Sequence of chain 48.A:
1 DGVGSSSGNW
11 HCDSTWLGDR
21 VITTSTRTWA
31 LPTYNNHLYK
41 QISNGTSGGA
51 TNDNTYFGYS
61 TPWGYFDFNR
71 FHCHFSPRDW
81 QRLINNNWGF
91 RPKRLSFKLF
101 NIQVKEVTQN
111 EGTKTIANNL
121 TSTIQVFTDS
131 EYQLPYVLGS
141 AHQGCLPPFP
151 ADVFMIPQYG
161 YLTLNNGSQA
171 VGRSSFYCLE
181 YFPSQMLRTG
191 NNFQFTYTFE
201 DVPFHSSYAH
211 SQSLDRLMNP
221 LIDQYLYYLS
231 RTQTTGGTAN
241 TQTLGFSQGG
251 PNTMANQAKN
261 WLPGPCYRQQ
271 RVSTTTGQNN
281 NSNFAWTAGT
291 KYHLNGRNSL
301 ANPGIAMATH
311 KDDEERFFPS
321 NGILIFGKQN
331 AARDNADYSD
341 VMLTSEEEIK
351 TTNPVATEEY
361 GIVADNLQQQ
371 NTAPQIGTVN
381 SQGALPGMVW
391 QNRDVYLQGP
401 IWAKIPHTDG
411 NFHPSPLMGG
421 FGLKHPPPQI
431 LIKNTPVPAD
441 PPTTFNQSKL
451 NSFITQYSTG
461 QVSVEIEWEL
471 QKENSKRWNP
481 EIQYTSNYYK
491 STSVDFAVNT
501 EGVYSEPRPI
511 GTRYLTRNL

Sequence of chain 35.A:
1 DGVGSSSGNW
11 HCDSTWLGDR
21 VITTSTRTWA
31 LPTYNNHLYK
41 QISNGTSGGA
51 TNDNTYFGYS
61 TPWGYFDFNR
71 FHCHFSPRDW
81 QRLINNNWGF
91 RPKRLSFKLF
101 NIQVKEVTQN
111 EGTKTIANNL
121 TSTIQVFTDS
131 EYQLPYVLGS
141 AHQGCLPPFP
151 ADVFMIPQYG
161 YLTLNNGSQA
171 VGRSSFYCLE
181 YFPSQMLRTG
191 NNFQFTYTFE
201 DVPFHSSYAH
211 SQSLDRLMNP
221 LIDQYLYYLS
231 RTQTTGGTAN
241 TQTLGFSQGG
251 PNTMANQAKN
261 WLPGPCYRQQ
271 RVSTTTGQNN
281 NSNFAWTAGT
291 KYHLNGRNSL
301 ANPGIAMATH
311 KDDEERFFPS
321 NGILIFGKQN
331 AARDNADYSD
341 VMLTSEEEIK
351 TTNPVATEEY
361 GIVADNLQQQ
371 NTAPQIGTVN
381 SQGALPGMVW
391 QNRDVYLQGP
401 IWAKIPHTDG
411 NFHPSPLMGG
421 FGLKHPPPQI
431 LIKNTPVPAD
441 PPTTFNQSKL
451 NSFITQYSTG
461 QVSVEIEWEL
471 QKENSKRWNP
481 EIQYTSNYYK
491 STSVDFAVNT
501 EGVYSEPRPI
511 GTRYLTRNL

Binding-site contacts:
Ligand atom C1' contacts residue PRO203 of chain 35.A at 4.1 Å (hydrophobic).
Ligand atom C2 contacts residue GLY422 of chain 35.A at 3.2 Å.
Ligand atom N6 contacts residue PHE421 of chain 35.A at 3.8 Å.
Ligand atom O3' contacts residue PRO414 of chain 35.A at 4.2 Å.
Ligand atom C6 contacts residue GLY422 of chain 35.A at 3.7 Å.
Ligand atom C6 contacts residue PRO203 of chain 35.A at 4.0 Å (hydrophobic).
Ligand atom N7 contacts residue PRO203 of chain 35.A at 4.1 Å.
Ligand atom C2 contacts residue VAL202 of chain 35.A at 4.1 Å (hydrophobic).
Ligand atom C5 contacts residue PRO203 of chain 35.A at 4.0 Å (hydrophobic).
Ligand atom C2' contacts residue PRO203 of chain 35.A at 3.3 Å (hydrophobic).
Ligand atom C4 contacts residue PRO203 of chain 35.A at 4.1 Å (hydrophobic).
Ligand atom N4 contacts residue VAL202 of chain 35.A at 2.9 Å (h-bond).
Ligand atom C4 contacts residue VAL202 of chain 35.A at 3.7 Å (hydrophobic).
Ligand atom C5 contacts residue VAL202 of chain 35.A at 3.6 Å (hydrophobic).
Ligand atom N7 contacts residue ASN392 of chain 35.A at 4.2 Å.
Ligand atom C2' contacts residue PRO414 of chain 35.A at 3.6 Å (hydrophobic).
Ligand atom C6 contacts residue VAL202 of chain 35.A at 4.1 Å (hydrophobic).
Ligand atom C6 contacts residue SER415 of chain 35.A at 4.1 Å.
Ligand atom N1 contacts residue PRO203 of chain 35.A at 4.2 Å.
Ligand atom C5 contacts residue PRO203 of chain 35.A at 3.8 Å (hydrophobic).
Ligand atom C8 contacts residue HIS413 of chain 35.A at 3.9 Å.
Ligand atom N6 contacts residue VAL202 of chain 35.A at 4.2 Å.
Ligand atom N7 contacts residue SER415 of chain 35.A at 3.9 Å.
Ligand atom C6 contacts residue PRO203 of chain 35.A at 4.0 Å (hydrophobic).
Ligand atom N6 contacts residue GLY422 of chain 35.A at 3.3 Å (h-bond).
Ligand atom C4 contacts residue PRO203 of chain 35.A at 4.0 Å (hydrophobic).
Ligand atom C5 contacts residue ASP201 of chain 35.A at 3.3 Å.
Ligand atom C4 contacts residue ASP201 of chain 35.A at 3.5 Å.
Ligand atom N3 contacts residue ASP201 of chain 35.A at 4.2 Å.
Ligand atom C2' contacts residue HIS413 of chain 35.A at 3.7 Å.
Ligand atom C2 contacts residue PRO203 of chain 35.A at 4.0 Å (hydrophobic).
Ligand atom N7 contacts residue HIS413 of chain 35.A at 4.2 Å.
Ligand atom N1 contacts residue GLY422 of chain 35.A at 2.9 Å (h-bond).
Ligand atom N6 contacts residue SER415 of chain 35.A at 3.8 Å.
Ligand atom N6 contacts residue GLY420 of chain 35.A at 3.7 Å.
Ligand atom N1 contacts residue VAL202 of chain 35.A at 3.5 Å.
Ligand atom N1 contacts residue PRO203 of chain 35.A at 3.8 Å.
Ligand atom C5 contacts residue ARG91 of chain 35.A at 4.2 Å.
Ligand atom N4 contacts residue ASP201 of chain 35.A at 2.6 Å.
Ligand atom OP2 contacts residue ASP409 of chain 48.A at 3.2 Å (salt-bridge).

A small-molecule ligand and the protein it binds are described below.
Small molecule (SMILES): Nc1ccn([C@H]2C[C@H](O[P](=O)(O)OC[C@H]3O[C@@H](n4cnc5c(N)ncnc54)C[C@@H]3O)[C@@H](CO)O2)c(=O)n1